Sequence of chain 1.C:
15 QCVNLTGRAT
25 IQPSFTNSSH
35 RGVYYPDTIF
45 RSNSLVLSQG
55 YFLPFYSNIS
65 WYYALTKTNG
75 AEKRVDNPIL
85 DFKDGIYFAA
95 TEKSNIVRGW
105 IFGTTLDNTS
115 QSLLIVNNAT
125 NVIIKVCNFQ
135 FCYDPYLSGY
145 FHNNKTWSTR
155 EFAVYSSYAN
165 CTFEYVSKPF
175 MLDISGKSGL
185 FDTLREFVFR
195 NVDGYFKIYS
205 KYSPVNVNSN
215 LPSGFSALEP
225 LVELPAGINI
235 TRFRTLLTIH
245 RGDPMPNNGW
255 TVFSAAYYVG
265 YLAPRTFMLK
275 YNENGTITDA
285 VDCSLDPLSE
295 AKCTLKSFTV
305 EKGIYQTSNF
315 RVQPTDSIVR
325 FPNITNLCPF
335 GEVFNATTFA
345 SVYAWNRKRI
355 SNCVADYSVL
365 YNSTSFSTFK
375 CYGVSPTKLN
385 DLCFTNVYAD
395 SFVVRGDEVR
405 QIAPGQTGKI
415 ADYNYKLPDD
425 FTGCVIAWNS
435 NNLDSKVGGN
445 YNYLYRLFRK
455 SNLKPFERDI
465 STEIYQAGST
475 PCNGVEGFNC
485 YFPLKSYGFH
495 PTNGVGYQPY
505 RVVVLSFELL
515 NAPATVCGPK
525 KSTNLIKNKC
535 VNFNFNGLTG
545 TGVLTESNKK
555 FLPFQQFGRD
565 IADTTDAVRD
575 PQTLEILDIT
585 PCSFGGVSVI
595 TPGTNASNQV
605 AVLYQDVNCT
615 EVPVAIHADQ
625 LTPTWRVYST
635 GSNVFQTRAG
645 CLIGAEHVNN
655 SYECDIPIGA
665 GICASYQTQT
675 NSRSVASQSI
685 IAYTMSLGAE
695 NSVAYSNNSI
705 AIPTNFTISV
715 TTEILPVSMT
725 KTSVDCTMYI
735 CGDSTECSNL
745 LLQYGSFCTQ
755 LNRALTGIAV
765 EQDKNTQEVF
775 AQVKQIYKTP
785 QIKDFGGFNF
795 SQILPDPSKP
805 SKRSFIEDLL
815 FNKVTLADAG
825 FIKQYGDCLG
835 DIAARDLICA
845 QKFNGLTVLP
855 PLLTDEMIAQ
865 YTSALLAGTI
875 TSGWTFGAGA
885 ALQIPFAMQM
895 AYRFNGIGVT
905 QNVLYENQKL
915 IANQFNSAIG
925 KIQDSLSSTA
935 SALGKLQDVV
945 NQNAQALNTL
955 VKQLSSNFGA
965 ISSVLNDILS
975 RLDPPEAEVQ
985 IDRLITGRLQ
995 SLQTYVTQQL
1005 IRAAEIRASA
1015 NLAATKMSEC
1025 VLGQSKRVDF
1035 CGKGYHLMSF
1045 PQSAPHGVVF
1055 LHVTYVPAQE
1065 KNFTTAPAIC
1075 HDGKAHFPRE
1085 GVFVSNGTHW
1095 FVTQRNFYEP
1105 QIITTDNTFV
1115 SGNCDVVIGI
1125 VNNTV

Binding-site contacts:
Ligand atom C7 contacts residue ASN278 of chain 1.C at 3.9 Å.
Ligand atom N2 contacts residue GLU277 of chain 1.C at 3.3 Å (salt-bridge).
Ligand atom C5 contacts residue ASN278 of chain 1.C at 3.6 Å.
Ligand atom C4 contacts residue ASN278 of chain 1.C at 4.2 Å.
Ligand atom O7 contacts residue ASN276 of chain 1.C at 4.4 Å.
Ligand atom C8 contacts residue ASN276 of chain 1.C at 4.0 Å.
Ligand atom C2 contacts residue ASN278 of chain 1.C at 2.5 Å.
Ligand atom C3 contacts residue ASN278 of chain 1.C at 3.8 Å.
Ligand atom C7 contacts residue ASN276 of chain 1.C at 4.1 Å.
Ligand atom C1 contacts residue ASN278 of chain 1.C at 1.4 Å.
Ligand atom C8 contacts residue GLU277 of chain 1.C at 3.2 Å.
Ligand atom N2 contacts residue ASN278 of chain 1.C at 2.9 Å (h-bond).
Ligand atom O5 contacts residue ASN278 of chain 1.C at 2.4 Å (h-bond).
Ligand atom C7 contacts residue GLU277 of chain 1.C at 3.8 Å.
Ligand atom O7 contacts residue ASN278 of chain 1.C at 4.4 Å.

A protein and the small-molecule ligand that binds it are described below.
Small molecule (SMILES): CC(=O)N[C@H]1[C@H](O[C@H]2[C@H](O)[C@@H](NC(C)=O)CO[C@@H]2CO)O[C@H](CO)[C@@H](O)[C@@H]1O